Binding-site contacts:
Ligand atom C5 contacts residue SER28 of chain 1.B at 3.8 Å.
Ligand atom C4 contacts residue GLY44 of chain 1.B at 4.5 Å.
Ligand atom O6 contacts residue TYR29 of chain 1.B at 2.9 Å (h-bond).
Ligand atom O2 contacts residue GLY27 of chain 1.B at 3.5 Å.
Ligand atom O6 contacts residue SER26 of chain 1.B at 4.2 Å.
Ligand atom O5 contacts residue TYR29 of chain 1.B at 4.5 Å.
Ligand atom O3 contacts residue GLY45 of chain 1.B at 3.1 Å (h-bond).
Ligand atom C6 contacts residue TYR111 of chain 1.B at 4.0 Å (hydrophobic).
Ligand atom C6 contacts residue TYR29 of chain 1.B at 3.7 Å (hydrophobic).
Ligand atom C5 contacts residue GLY27 of chain 1.B at 4.4 Å.
Ligand atom O3 contacts residue GLY44 of chain 1.B at 4.1 Å.
Ligand atom C5 contacts residue ASP31 of chain 1.B at 4.0 Å.
Ligand atom C3 contacts residue GLY45 of chain 1.B at 3.9 Å.
Ligand atom O5 contacts residue SER28 of chain 1.B at 2.8 Å (h-bond).
Ligand atom O6 contacts residue GLY27 of chain 1.B at 3.1 Å (h-bond).
Ligand atom C4 contacts residue ASP31 of chain 1.B at 3.5 Å.
Ligand atom O4 contacts residue GLY44 of chain 1.B at 3.7 Å.
Ligand atom C6 contacts residue SER28 of chain 1.B at 3.7 Å.
Ligand atom C1 contacts residue SER28 of chain 1.B at 3.7 Å.
Ligand atom O4 contacts residue ASP31 of chain 1.B at 2.7 Å (salt-bridge).
Ligand atom O2 contacts residue TYR111 of chain 1.B at 3.9 Å.
Ligand atom C6 contacts residue ASP31 of chain 1.B at 3.4 Å.
Ligand atom C6 contacts residue GLY27 of chain 1.B at 4.4 Å.
Ligand atom O4 contacts residue SER28 of chain 1.B at 3.3 Å (h-bond).
Ligand atom C2 contacts residue GLY27 of chain 1.B at 4.5 Å.
Ligand atom O4 contacts residue TYR111 of chain 1.B at 4.0 Å.
Ligand atom O6 contacts residue ASP31 of chain 1.B at 2.7 Å (salt-bridge).
Ligand atom O6 contacts residue SER28 of chain 1.B at 2.9 Å (h-bond).
Ligand atom O2 contacts residue SER28 of chain 1.B at 4.4 Å.
Ligand atom O4 contacts residue GLY45 of chain 1.B at 3.6 Å.
Ligand atom O2 contacts residue GLY45 of chain 1.B at 3.9 Å.
Ligand atom C1 contacts residue GLY27 of chain 1.B at 4.3 Å.
Ligand atom O5 contacts residue GLY27 of chain 1.B at 3.6 Å.
Ligand atom C4 contacts residue GLY45 of chain 1.B at 3.6 Å.
Ligand atom C4 contacts residue SER28 of chain 1.B at 4.1 Å.

The small molecule below binds the protein below.
Small molecule (SMILES): OC[C@H]1O[C@H](OC[C@H]2O[C@H](O)[C@@H](O)[C@@H](O)[C@@H]2O)[C@@H](O)[C@@H](O)[C@@H]1O

Sequence of chain 1.B:
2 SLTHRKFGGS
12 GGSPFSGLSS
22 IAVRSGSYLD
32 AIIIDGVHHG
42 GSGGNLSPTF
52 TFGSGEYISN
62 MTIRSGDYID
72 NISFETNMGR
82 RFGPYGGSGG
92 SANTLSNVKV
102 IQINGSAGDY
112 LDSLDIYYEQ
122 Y